Sequence of chain 1.C:
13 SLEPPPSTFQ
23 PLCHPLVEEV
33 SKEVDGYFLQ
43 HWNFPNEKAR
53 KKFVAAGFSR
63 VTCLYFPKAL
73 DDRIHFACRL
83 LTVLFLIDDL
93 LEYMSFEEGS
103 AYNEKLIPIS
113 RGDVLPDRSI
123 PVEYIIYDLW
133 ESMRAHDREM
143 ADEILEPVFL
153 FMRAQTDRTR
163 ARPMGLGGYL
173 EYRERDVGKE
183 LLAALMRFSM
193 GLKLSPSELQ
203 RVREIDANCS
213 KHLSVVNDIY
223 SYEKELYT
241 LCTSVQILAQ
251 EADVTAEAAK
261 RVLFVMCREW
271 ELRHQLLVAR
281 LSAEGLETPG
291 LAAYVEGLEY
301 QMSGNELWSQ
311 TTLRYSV

This protein binds this small molecule.
Small molecule (SMILES): CC(C)=CCC/C(C)=C/CC/C(C)=C/CO[P](=O)(O)OP(=O)(O)O

Binding-site contacts:
Ligand atom O2A contacts residue ASN219 of chain 1.C at 4.0 Å.
Ligand atom C13 contacts residue PHE87 of chain 1.C at 4.2 Å (hydrophobic).
Ligand atom C3 contacts residue TRP308 of chain 1.C at 3.5 Å (hydrophobic).
Ligand atom O1 contacts residue TRP308 of chain 1.C at 4.1 Å.
Ligand atom C4 contacts residue ASN305 of chain 1.C at 3.6 Å.
Ligand atom C4 contacts residue TYR67 of chain 1.C at 3.7 Å (hydrophobic).
Ligand atom C10 contacts residue LEU184 of chain 1.C at 3.5 Å (hydrophobic).
Ligand atom C2 contacts residue TRP308 of chain 1.C at 3.7 Å (hydrophobic).
Ligand atom C5 contacts residue TRP308 of chain 1.C at 3.8 Å (hydrophobic).
Ligand atom O1 contacts residue TYR315 of chain 1.C at 3.5 Å (h-bond).
Ligand atom C7 contacts residue PHE87 of chain 1.C at 4.1 Å (hydrophobic).
Ligand atom C15 contacts residue PHE87 of chain 1.C at 4.2 Å (hydrophobic).
Ligand atom C13 contacts residue PHE153 of chain 1.C at 3.8 Å (hydrophobic).
Ligand atom C5 contacts residue PHE87 of chain 1.C at 3.8 Å (hydrophobic).
Ligand atom C12 contacts residue PHE153 of chain 1.C at 3.4 Å (hydrophobic).
Ligand atom C14 contacts residue PHE87 of chain 1.C at 3.5 Å (hydrophobic).
Ligand atom C7 contacts residue LEU184 of chain 1.C at 3.8 Å (hydrophobic).
Ligand atom PA contacts residue TYR315 of chain 1.C at 3.6 Å.
Ligand atom C15 contacts residue ARG314 of chain 1.C at 4.2 Å.
Ligand atom C4 contacts residue ASN219 of chain 1.C at 3.1 Å.
Ligand atom C14 contacts residue LEU86 of chain 1.C at 3.5 Å (hydrophobic).
Ligand atom O3B contacts residue ARG314 of chain 1.C at 2.7 Å (salt-bridge).
Ligand atom C6 contacts residue LEU184 of chain 1.C at 4.1 Å (hydrophobic).
Ligand atom O3A contacts residue ARG314 of chain 1.C at 3.5 Å (salt-bridge).
Ligand atom C4 contacts residue TRP308 of chain 1.C at 3.3 Å (hydrophobic).
Ligand atom PA contacts residue ARG314 of chain 1.C at 4.1 Å.
Ligand atom C14 contacts residue ASP90 of chain 1.C at 4.1 Å.
Ligand atom C11 contacts residue PHE153 of chain 1.C at 3.6 Å (hydrophobic).
Ligand atom C1 contacts residue ASN219 of chain 1.C at 4.1 Å.
Ligand atom C9 contacts residue LEU184 of chain 1.C at 3.9 Å (hydrophobic).
Ligand atom C8 contacts residue LEU184 of chain 1.C at 3.7 Å (hydrophobic).
Ligand atom C1 contacts residue TYR315 of chain 1.C at 3.8 Å (hydrophobic).
Ligand atom PB contacts residue ARG314 of chain 1.C at 4.0 Å.
Ligand atom O3A contacts residue TYR315 of chain 1.C at 4.1 Å.
Ligand atom C5 contacts residue TYR67 of chain 1.C at 3.9 Å (hydrophobic).
Ligand atom O1 contacts residue ARG314 of chain 1.C at 3.3 Å (salt-bridge).
Ligand atom C4 contacts residue TYR315 of chain 1.C at 4.2 Å (hydrophobic).
Ligand atom O2A contacts residue TYR315 of chain 1.C at 2.4 Å (h-bond).
Ligand atom C6 contacts residue TYR67 of chain 1.C at 3.7 Å (hydrophobic).
Ligand atom C10 contacts residue GLY180 of chain 1.C at 4.0 Å.